Sequence of chain 2.A:
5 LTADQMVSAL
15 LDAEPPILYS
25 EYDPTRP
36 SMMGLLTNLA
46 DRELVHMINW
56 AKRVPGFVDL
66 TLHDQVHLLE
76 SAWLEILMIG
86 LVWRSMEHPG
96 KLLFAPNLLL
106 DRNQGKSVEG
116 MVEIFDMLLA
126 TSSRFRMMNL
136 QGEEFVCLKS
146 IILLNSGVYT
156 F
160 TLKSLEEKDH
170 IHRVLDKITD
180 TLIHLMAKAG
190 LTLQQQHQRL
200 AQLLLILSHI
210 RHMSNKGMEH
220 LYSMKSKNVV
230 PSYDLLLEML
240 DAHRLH

A small-molecule ligand and the protein it binds are described below.
Small molecule (SMILES): CCNCCc1ccc(CN(CC)c2cc(OC)ccc2[C@@H]2CCc3cc(O)ccc3C2)cc1

Binding-site contacts:
Ligand atom C26 contacts residue MET83 of chain 2.A at 3.7 Å (hydrophobic).
Ligand atom C26 contacts residue LEU86 of chain 2.A at 3.8 Å (hydrophobic).
Ligand atom C25 contacts residue LEU123 of chain 2.A at 3.8 Å (hydrophobic).
Ligand atom C20 contacts residue THR42 of chain 2.A at 3.5 Å.
Ligand atom C08 contacts residue GLY216 of chain 2.A at 3.5 Å.
Ligand atom C17 contacts residue ASP46 of chain 2.A at 3.2 Å.
Ligand atom C34 contacts residue PHE99 of chain 2.A at 3.8 Å (hydrophobic).
Ligand atom C20 contacts residue LEU220 of chain 2.A at 3.6 Å (hydrophobic).
Ligand atom C01 contacts residue HIS219 of chain 2.A at 3.4 Å.
Ligand atom C31 contacts residue GLU48 of chain 2.A at 3.3 Å.
Ligand atom O30 contacts residue GLU48 of chain 2.A at 2.3 Å (salt-bridge).
Ligand atom C03 contacts residue ILE119 of chain 2.A at 3.8 Å (hydrophobic).
Ligand atom C28 contacts residue LEU82 of chain 2.A at 3.6 Å (hydrophobic).
Ligand atom C17 contacts residue VAL228 of chain 2.A at 3.4 Å (hydrophobic).
Ligand atom O02 contacts residue ILE119 of chain 2.A at 3.8 Å.
Ligand atom C21 contacts residue ILE119 of chain 2.A at 3.6 Å (hydrophobic).
Ligand atom C17 contacts residue PRO230 of chain 2.A at 3.6 Å (hydrophobic).
Ligand atom C19 contacts residue VAL228 of chain 2.A at 3.5 Å (hydrophobic).
Ligand atom C22 contacts residue ILE119 of chain 2.A at 3.7 Å (hydrophobic).
Ligand atom C15 contacts residue ASP46 of chain 2.A at 3.3 Å.
Ligand atom O02 contacts residue MET116 of chain 2.A at 3.1 Å.
Ligand atom C01 contacts residue ILE119 of chain 2.A at 3.8 Å (hydrophobic).
Ligand atom C14 contacts residue VAL228 of chain 2.A at 3.4 Å (hydrophobic).
Ligand atom C12 contacts residue ALA45 of chain 2.A at 3.5 Å (hydrophobic).
Ligand atom C29 contacts residue GLU48 of chain 2.A at 3.2 Å.
Ligand atom C19 contacts residue THR42 of chain 2.A at 3.3 Å.
Ligand atom C19 contacts residue LEU220 of chain 2.A at 3.6 Å (hydrophobic).
Ligand atom C07 contacts residue LEU220 of chain 2.A at 3.8 Å (hydrophobic).
Ligand atom C01 contacts residue MET116 of chain 2.A at 3.7 Å (hydrophobic).
Ligand atom N16 contacts residue ASP46 of chain 2.A at 2.6 Å (salt-bridge).
Ligand atom C18 contacts residue TRP78 of chain 2.A at 3.5 Å (hydrophobic).
Ligand atom C18 contacts residue LEU49 of chain 2.A at 3.6 Å (hydrophobic).
Ligand atom C21 contacts residue PHE120 of chain 2.A at 3.6 Å (hydrophobic).
Ligand atom O30 contacts residue ARG89 of chain 2.A at 3.2 Å (salt-bridge).
Ligand atom N16 contacts residue VAL228 of chain 2.A at 2.8 Å (h-bond).
Ligand atom C03 contacts residue MET116 of chain 2.A at 3.8 Å (hydrophobic).
Ligand atom C33 contacts residue PHE99 of chain 2.A at 3.7 Å (hydrophobic).
Ligand atom C18 contacts residue ASP46 of chain 2.A at 3.3 Å.
Ligand atom C15 contacts residue VAL228 of chain 2.A at 3.4 Å (hydrophobic).
Ligand atom O30 contacts residue LEU82 of chain 2.A at 3.7 Å.